This protein binds this small molecule.
Small molecule (SMILES): O=C(O)c1sccc1SCc1ccc(Cl)c(Br)c1

Binding-site contacts:
Ligand atom C4 contacts residue VAL213 of chain 1.A at 1.1 Å (hydrophobic).
Ligand atom C2 contacts residue VAL213 of chain 1.A at 1.6 Å (hydrophobic).
Ligand atom C1 contacts residue PRO214 of chain 1.A at 3.5 Å (hydrophobic).
Ligand atom C11 contacts residue TRP208 of chain 1.A at 1.4 Å (hydrophobic).
Ligand atom C6 contacts residue GLN290 of chain 1.A at 3.3 Å.
Ligand atom S3 contacts residue PRO214 of chain 1.A at 3.3 Å.
Ligand atom C7 contacts residue PRO214 of chain 1.A at 2.6 Å (hydrophobic).
Ligand atom C8 contacts residue VAL213 of chain 1.A at 1.0 Å (hydrophobic).
Ligand atom S3 contacts residue VAL213 of chain 1.A at 3.6 Å.
Ligand atom C16 contacts residue ILE132 of chain 1.A at 3.5 Å (hydrophobic).
Ligand atom C13 contacts residue TRP208 of chain 1.A at 1.1 Å (hydrophobic).
Ligand atom O10 contacts residue TRP208 of chain 1.A at 2.7 Å (h-bond).
Ligand atom C15 contacts residue TRP208 of chain 1.A at 1.7 Å (hydrophobic).
Ligand atom S3 contacts residue TRP208 of chain 1.A at 1.2 Å.
Ligand atom O10 contacts residue ARG248 of chain 1.A at 3.1 Å (salt-bridge).
Ligand atom O9 contacts residue GLY212 of chain 1.A at 3.2 Å (h-bond).
Ligand atom C1 contacts residue VAL213 of chain 1.A at 1.8 Å (hydrophobic).
Ligand atom C8 contacts residue GLU289 of chain 1.A at 3.5 Å.
Ligand atom C12 contacts residue TRP208 of chain 1.A at 2.4 Å (hydrophobic).
Ligand atom C1 contacts residue TRP208 of chain 1.A at 2.8 Å (hydrophobic).
Ligand atom CL18 contacts residue PHE223 of chain 1.A at 3.2 Å.
Ligand atom C15 contacts residue VAL220 of chain 1.A at 3.4 Å (hydrophobic).
Ligand atom C2 contacts residue GLN290 of chain 1.A at 3.5 Å.
Ligand atom O10 contacts residue GLY212 of chain 1.A at 3.0 Å (h-bond).
Ligand atom C6 contacts residue GLY212 of chain 1.A at 2.8 Å.
Ligand atom C13 contacts residue PRO214 of chain 1.A at 3.4 Å (hydrophobic).
Ligand atom C14 contacts residue TRP208 of chain 1.A at 3.0 Å (hydrophobic).
Ligand atom C16 contacts residue VAL220 of chain 1.A at 3.4 Å (hydrophobic).
Ligand atom O9 contacts residue GLN290 of chain 1.A at 2.9 Å (h-bond).
Ligand atom C15 contacts residue TYR205 of chain 1.A at 3.4 Å (hydrophobic).
Ligand atom C6 contacts residue VAL213 of chain 1.A at 3.0 Å (hydrophobic).
Ligand atom C13 contacts residue VAL220 of chain 1.A at 3.4 Å (hydrophobic).
Ligand atom BR17 contacts residue TYR252 of chain 1.A at 3.4 Å.
Ligand atom C14 contacts residue VAL220 of chain 1.A at 3.4 Å (hydrophobic).
Ligand atom C16 contacts residue TRP208 of chain 1.A at 2.6 Å (hydrophobic).
Ligand atom C7 contacts residue TRP208 of chain 1.A at 1.9 Å (hydrophobic).
Ligand atom S5 contacts residue GLY212 of chain 1.A at 3.1 Å.
Ligand atom C2 contacts residue GLY212 of chain 1.A at 3.0 Å.
Ligand atom S5 contacts residue VAL213 of chain 1.A at 1.2 Å.
Ligand atom C7 contacts residue PHE293 of chain 1.A at 3.5 Å (hydrophobic).

Sequence of chain 1.A:
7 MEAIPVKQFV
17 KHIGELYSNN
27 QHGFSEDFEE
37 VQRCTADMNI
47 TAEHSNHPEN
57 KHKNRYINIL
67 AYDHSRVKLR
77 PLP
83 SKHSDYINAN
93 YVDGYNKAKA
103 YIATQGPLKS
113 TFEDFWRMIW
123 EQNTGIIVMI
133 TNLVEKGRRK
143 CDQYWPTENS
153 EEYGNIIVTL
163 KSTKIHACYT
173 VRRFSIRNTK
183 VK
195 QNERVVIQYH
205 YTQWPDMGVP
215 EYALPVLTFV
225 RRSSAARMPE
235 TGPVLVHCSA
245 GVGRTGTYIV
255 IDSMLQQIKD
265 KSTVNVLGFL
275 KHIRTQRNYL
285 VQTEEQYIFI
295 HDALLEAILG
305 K